Sequence of chain 1.D:
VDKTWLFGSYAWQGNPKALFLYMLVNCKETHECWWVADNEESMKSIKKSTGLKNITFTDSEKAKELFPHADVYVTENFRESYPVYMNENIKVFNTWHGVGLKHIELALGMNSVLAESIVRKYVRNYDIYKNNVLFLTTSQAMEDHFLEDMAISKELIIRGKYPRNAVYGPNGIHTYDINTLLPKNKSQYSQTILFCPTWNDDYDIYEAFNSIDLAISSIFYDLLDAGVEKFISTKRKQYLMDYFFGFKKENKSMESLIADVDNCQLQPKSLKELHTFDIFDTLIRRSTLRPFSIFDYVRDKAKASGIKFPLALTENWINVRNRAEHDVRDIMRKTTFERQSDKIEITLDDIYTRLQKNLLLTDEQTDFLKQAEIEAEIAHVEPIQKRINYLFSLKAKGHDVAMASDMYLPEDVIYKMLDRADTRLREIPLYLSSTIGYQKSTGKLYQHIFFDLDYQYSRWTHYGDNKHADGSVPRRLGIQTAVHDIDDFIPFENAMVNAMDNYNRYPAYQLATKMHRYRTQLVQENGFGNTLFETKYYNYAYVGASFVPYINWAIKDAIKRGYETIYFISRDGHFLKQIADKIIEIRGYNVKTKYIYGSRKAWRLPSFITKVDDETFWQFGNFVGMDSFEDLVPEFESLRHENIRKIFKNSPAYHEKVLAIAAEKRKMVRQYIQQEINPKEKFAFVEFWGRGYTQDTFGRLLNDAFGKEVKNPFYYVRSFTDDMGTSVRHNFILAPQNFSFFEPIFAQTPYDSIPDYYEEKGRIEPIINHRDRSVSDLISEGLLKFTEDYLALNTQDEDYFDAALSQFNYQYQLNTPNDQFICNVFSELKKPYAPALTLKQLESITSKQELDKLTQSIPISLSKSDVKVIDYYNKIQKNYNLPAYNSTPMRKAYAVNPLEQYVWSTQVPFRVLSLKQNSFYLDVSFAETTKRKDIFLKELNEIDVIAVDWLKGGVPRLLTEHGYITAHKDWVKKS

Binding-site contacts:
Ligand atom C8 contacts residue SER1062 of chain 1.D at 4.2 Å.
Ligand atom O11 contacts residue SER1062 of chain 1.D at 2.7 Å (h-bond).
Ligand atom C5 contacts residue TRP1114 of chain 1.D at 3.7 Å (hydrophobic).
Ligand atom P1 contacts residue SER1062 of chain 1.D at 3.9 Å.
Ligand atom O12 contacts residue SER1062 of chain 1.D at 3.8 Å.
Ligand atom P1 contacts residue LYS1074 of chain 1.D at 4.2 Å.
Ligand atom O8 contacts residue SER1062 of chain 1.D at 4.1 Å.
Ligand atom O12 contacts residue LYS1074 of chain 1.D at 3.0 Å (salt-bridge).
Ligand atom O6 contacts residue KOF1 of chain 1.S at 3.4 Å (h-bond).
Ligand atom C9 contacts residue GLN1060 of chain 1.D at 4.3 Å.
Ligand atom C1 contacts residue HIS1111 of chain 1.D at 4.2 Å.
Ligand atom C contacts residue KOF1 of chain 1.S at 2.7 Å.
Ligand atom C5 contacts residue ASN1061 of chain 1.D at 3.9 Å.
Ligand atom C7 contacts residue TYR1064 of chain 1.D at 2.9 Å (hydrophobic).
Ligand atom O4 contacts residue TRP1114 of chain 1.D at 3.0 Å (h-bond).
Ligand atom O8 contacts residue ASN1061 of chain 1.D at 3.2 Å (h-bond).
Ligand atom C1 contacts residue TRP1114 of chain 1.D at 3.3 Å (hydrophobic).
Ligand atom C6 contacts residue TYR1064 of chain 1.D at 4.3 Å (hydrophobic).
Ligand atom C6 contacts residue TRP1114 of chain 1.D at 3.5 Å (hydrophobic).
Ligand atom C contacts residue THR1109 of chain 1.D at 3.4 Å.
Ligand atom C9 contacts residue TYR1064 of chain 1.D at 4.2 Å (hydrophobic).
Ligand atom C9 contacts residue SER1062 of chain 1.D at 3.3 Å.
Ligand atom C2 contacts residue TRP1114 of chain 1.D at 3.8 Å (hydrophobic).
Ligand atom C6 contacts residue ASN1061 of chain 1.D at 4.2 Å.
Ligand atom C8 contacts residue TYR1064 of chain 1.D at 3.1 Å (hydrophobic).
Ligand atom C4 contacts residue PHE1069 of chain 1.D at 4.2 Å (hydrophobic).
Ligand atom O3 contacts residue KOF1 of chain 1.S at 1.6 Å.
Ligand atom O3 contacts residue HIS1111 of chain 1.D at 3.8 Å.
Ligand atom O3 contacts residue THR1109 of chain 1.D at 3.6 Å (h-bond).
Ligand atom O7 contacts residue THR1109 of chain 1.D at 4.1 Å.
Ligand atom O10 contacts residue TYR1064 of chain 1.D at 4.0 Å.
Ligand atom O4 contacts residue HIS1111 of chain 1.D at 3.3 Å (h-bond).
Ligand atom C3 contacts residue KOF1 of chain 1.S at 3.3 Å.
Ligand atom O9 contacts residue TYR1064 of chain 1.D at 2.5 Å (h-bond).
Ligand atom C1 contacts residue KOF1 of chain 1.S at 4.0 Å.
Ligand atom O8 contacts residue GLN1060 of chain 1.D at 3.8 Å.
Ligand atom O8 contacts residue TRP1114 of chain 1.D at 2.9 Å.
Ligand atom C4 contacts residue KOF1 of chain 1.S at 3.3 Å.
Ligand atom C1 contacts residue THR1109 of chain 1.D at 3.8 Å.
Ligand atom C5 contacts residue THR1109 of chain 1.D at 3.7 Å.

This small molecule binds to this protein.
Small molecule (SMILES): O=P(O)(O)OC[C@@H](O)[C@@H](O)[C@@H](O)CO[C@@H]1O[C@H](CO)[C@@H](O)[C@H]1O